Sequence of chain 1.G:
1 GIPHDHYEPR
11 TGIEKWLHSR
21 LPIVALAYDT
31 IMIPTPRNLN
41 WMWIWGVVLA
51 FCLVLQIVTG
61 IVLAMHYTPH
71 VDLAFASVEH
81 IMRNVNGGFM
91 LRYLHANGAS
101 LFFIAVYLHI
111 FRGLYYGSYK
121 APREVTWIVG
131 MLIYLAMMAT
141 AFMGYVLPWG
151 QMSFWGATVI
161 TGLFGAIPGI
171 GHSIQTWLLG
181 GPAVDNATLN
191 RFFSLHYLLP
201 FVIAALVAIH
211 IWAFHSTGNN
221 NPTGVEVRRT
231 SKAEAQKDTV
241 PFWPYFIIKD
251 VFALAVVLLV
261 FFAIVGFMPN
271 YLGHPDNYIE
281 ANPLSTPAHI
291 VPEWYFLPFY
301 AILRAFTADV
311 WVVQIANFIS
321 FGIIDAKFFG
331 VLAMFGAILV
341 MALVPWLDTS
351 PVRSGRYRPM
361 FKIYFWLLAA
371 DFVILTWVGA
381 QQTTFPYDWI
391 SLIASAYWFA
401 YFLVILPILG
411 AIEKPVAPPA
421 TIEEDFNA

Sequence of chain 1.L:
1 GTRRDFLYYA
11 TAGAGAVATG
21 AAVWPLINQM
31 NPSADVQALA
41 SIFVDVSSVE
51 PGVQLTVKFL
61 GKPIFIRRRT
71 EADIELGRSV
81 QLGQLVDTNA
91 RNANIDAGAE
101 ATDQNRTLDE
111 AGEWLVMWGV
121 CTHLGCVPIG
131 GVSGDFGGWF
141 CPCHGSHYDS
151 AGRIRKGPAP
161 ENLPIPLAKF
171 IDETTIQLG

Binding-site contacts:
Ligand atom C23 contacts residue ILE338 of chain 1.G at 3.6 Å (hydrophobic).
Ligand atom C7M contacts residue MET152 of chain 1.G at 3.4 Å (hydrophobic).
Ligand atom C5M contacts residue HIS144 of chain 1.L at 3.8 Å.
Ligand atom C3M contacts residue MET334 of chain 1.G at 3.5 Å (hydrophobic).
Ligand atom C4 contacts residue VAL159 of chain 1.G at 3.6 Å (hydrophobic).
Ligand atom C26 contacts residue LEU178 of chain 1.G at 3.6 Å (hydrophobic).
Ligand atom C5M contacts residue VAL159 of chain 1.G at 3.9 Å (hydrophobic).
Ligand atom C5M contacts residue CYS143 of chain 1.L at 3.7 Å (hydrophobic).
Ligand atom O5 contacts residue HIS144 of chain 1.L at 3.3 Å (h-bond).
Ligand atom O12 contacts residue PHE335 of chain 1.G at 3.9 Å.
Ligand atom C17 contacts residue PHE142 of chain 1.G at 3.9 Å (hydrophobic).
Ligand atom C4A contacts residue VAL159 of chain 1.G at 3.7 Å (hydrophobic).
Ligand atom C3M contacts residue TYR300 of chain 1.G at 3.9 Å (hydrophobic).
Ligand atom O12 contacts residue MET334 of chain 1.G at 3.6 Å.
Ligand atom C22 contacts residue PHE296 of chain 1.G at 3.7 Å (hydrophobic).
Ligand atom O8 contacts residue ILE160 of chain 1.G at 3.9 Å.
Ligand atom C3 contacts residue TYR300 of chain 1.G at 3.9 Å (hydrophobic).
Ligand atom O8 contacts residue PHE296 of chain 1.G at 3.7 Å.
Ligand atom O4 contacts residue VAL159 of chain 1.G at 3.3 Å.
Ligand atom C7 contacts residue GLY156 of chain 1.G at 3.6 Å.
Ligand atom C25 contacts residue LEU135 of chain 1.G at 3.8 Å (hydrophobic).
Ligand atom O4 contacts residue HIS144 of chain 1.L at 2.9 Å (h-bond).
Ligand atom O7 contacts residue GLU293 of chain 1.G at 3.7 Å.
Ligand atom C8A contacts residue PRO292 of chain 1.G at 3.8 Å (hydrophobic).
Ligand atom C15 contacts residue ILE160 of chain 1.G at 3.7 Å (hydrophobic).
Ligand atom C7M contacts residue ILE290 of chain 1.G at 3.6 Å (hydrophobic).
Ligand atom O1 contacts residue ILE160 of chain 1.G at 3.6 Å.
Ligand atom C4 contacts residue TYR300 of chain 1.G at 3.5 Å (hydrophobic).
Ligand atom C5 contacts residue VAL159 of chain 1.G at 3.5 Å (hydrophobic).
Ligand atom C24 contacts residue PHE296 of chain 1.G at 3.7 Å (hydrophobic).
Ligand atom C8 contacts residue PRO292 of chain 1.G at 3.7 Å (hydrophobic).
Ligand atom O8 contacts residue GLU293 of chain 1.G at 3.0 Å (salt-bridge).
Ligand atom O4 contacts residue TYR300 of chain 1.G at 3.2 Å.
Ligand atom C4A contacts residue PRO292 of chain 1.G at 3.7 Å (hydrophobic).
Ligand atom C23 contacts residue PHE335 of chain 1.G at 3.5 Å (hydrophobic).
Ligand atom C24 contacts residue PHE142 of chain 1.G at 3.7 Å (hydrophobic).
Ligand atom O5 contacts residue VAL159 of chain 1.G at 3.1 Å.
Ligand atom O7 contacts residue GLY156 of chain 1.G at 3.2 Å.
Ligand atom C21 contacts residue LEU195 of chain 1.G at 3.6 Å (hydrophobic).
Ligand atom C7M contacts residue GLY156 of chain 1.G at 3.4 Å.

This protein binds this small molecule.
Small molecule (SMILES): C/C=C(C)/C=C/C=C[C@H](OC)[C@@H](C)[C@@H](OC)[C@@H](C)CCc1oc2c(O)c(OC)cc(OC)c2c(=O)c1C